Binding-site contacts:
Ligand atom O6 contacts residue GLU40 of chain 1.A at 2.6 Å (salt-bridge).
Ligand atom C4 contacts residue ARG120 of chain 1.A at 3.7 Å.
Ligand atom C5 contacts residue ARG120 of chain 1.A at 3.4 Å.
Ligand atom C6 contacts residue ASP57 of chain 1.A at 3.6 Å.
Ligand atom O2 contacts residue GLY122 of chain 1.A at 3.6 Å.
Ligand atom O2 contacts residue ALA58 of chain 1.A at 2.8 Å (h-bond).
Ligand atom C1 contacts residue ARG120 of chain 1.A at 3.4 Å.
Ligand atom C6 contacts residue ILE168 of chain 1.A at 3.2 Å (hydrophobic).
Ligand atom C2 contacts residue ILE168 of chain 1.A at 3.6 Å (hydrophobic).
Ligand atom O6 contacts residue TYR137 of chain 1.A at 3.7 Å.
Ligand atom O2 contacts residue ASN60 of chain 1.A at 3.3 Å (h-bond).
Ligand atom O1 contacts residue ASP52 of chain 1.A at 3.7 Å.
Ligand atom O3 contacts residue ASN67 of chain 1.A at 3.6 Å.
Ligand atom C3 contacts residue ARG120 of chain 1.A at 3.5 Å.
Ligand atom O2 contacts residue ARG120 of chain 1.A at 3.5 Å (salt-bridge).
Ligand atom O3 contacts residue ALA58 of chain 1.A at 3.3 Å.
Ligand atom C6 contacts residue GLU40 of chain 1.A at 3.1 Å.
Ligand atom O6 contacts residue ALA123 of chain 1.A at 3.1 Å (h-bond).
Ligand atom O2 contacts residue ALA123 of chain 1.A at 3.5 Å (h-bond).
Ligand atom O4 contacts residue LYS54 of chain 1.A at 3.3 Å (salt-bridge).
Ligand atom O3 contacts residue SER124 of chain 1.A at 3.0 Å (h-bond).
Ligand atom O2 contacts residue ILE168 of chain 1.A at 3.0 Å (h-bond).
Ligand atom O6 contacts residue ILE168 of chain 1.A at 2.6 Å (h-bond).
Ligand atom C3 contacts residue GLY122 of chain 1.A at 3.6 Å.
Ligand atom C1 contacts residue LYS54 of chain 1.A at 3.6 Å.
Ligand atom C2 contacts residue ASN121 of chain 1.A at 3.6 Å.
Ligand atom O3 contacts residue ARG120 of chain 1.A at 2.9 Å (salt-bridge).
Ligand atom C4 contacts residue HIS119 of chain 1.A at 3.4 Å.
Ligand atom O4 contacts residue GLY122 of chain 1.A at 3.4 Å (h-bond).
Ligand atom O4 contacts residue ASN60 of chain 1.A at 3.5 Å (h-bond).
Ligand atom O6 contacts residue LYS54 of chain 1.A at 3.4 Å (salt-bridge).
Ligand atom O2 contacts residue LYS54 of chain 1.A at 3.1 Å (salt-bridge).
Ligand atom O2 contacts residue SER124 of chain 1.A at 3.1 Å (h-bond).
Ligand atom O5 contacts residue LYS54 of chain 1.A at 2.9 Å (salt-bridge).
Ligand atom O2 contacts residue ASN121 of chain 1.A at 2.5 Å (h-bond).
Ligand atom O5 contacts residue ARG120 of chain 1.A at 3.4 Å (salt-bridge).
Ligand atom C6 contacts residue ASN121 of chain 1.A at 3.6 Å.
Ligand atom O5 contacts residue GLY122 of chain 1.A at 3.6 Å.
Ligand atom O4 contacts residue ASN121 of chain 1.A at 3.3 Å.
Ligand atom C6 contacts residue HIS119 of chain 1.A at 3.7 Å.

The protein below binds the small molecule below.
Small molecule (SMILES): OC[C@H]1O[C@@H](O[C@H]2[C@H](O)[C@H](O)[C@H](O[C@H]3[C@H](O)[C@H](O)[C@@H](O)O[C@@H]3CO)O[C@@H]2CO)[C@@H](O)[C@@H](O)[C@@H]1O

Sequence of chain 1.A:
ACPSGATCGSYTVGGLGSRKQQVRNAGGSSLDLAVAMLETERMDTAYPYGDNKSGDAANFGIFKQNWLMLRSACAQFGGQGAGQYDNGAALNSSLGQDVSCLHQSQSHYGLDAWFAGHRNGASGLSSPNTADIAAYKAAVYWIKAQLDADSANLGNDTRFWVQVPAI